This protein binds this small molecule.
Small molecule (SMILES): c1cncc(N2CCCNCC2)c1

Sequence of chain 1.C:
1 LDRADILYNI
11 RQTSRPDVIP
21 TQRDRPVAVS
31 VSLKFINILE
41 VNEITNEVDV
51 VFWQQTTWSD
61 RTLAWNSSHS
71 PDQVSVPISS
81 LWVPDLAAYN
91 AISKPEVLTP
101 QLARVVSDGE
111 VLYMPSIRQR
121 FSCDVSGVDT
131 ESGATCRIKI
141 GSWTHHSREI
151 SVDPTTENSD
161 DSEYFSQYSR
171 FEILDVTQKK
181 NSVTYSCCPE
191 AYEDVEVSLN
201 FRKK

Sequence of chain 1.D:
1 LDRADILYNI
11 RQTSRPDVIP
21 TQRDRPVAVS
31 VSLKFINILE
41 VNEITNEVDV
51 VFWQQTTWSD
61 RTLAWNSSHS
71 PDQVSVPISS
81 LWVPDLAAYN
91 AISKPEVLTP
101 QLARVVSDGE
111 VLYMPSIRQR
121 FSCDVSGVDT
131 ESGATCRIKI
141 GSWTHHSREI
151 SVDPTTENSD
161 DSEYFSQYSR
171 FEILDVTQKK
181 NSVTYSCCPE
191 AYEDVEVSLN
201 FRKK

Binding-site contacts:
Ligand atom C9 contacts residue CYS188 of chain 1.C at 4.1 Å (hydrophobic).
Ligand atom N1 contacts residue TYR192 of chain 1.C at 4.3 Å.
Ligand atom C8 contacts residue MET114 of chain 1.D at 3.4 Å (hydrophobic).
Ligand atom C6 contacts residue THR144 of chain 1.C at 4.0 Å.
Ligand atom C1 contacts residue MET114 of chain 1.D at 4.0 Å (hydrophobic).
Ligand atom C9 contacts residue TYR192 of chain 1.C at 4.1 Å (hydrophobic).
Ligand atom N3 contacts residue MET114 of chain 1.D at 3.8 Å.
Ligand atom C4 contacts residue TYR185 of chain 1.C at 4.0 Å (hydrophobic).
Ligand atom C3 contacts residue TYR185 of chain 1.C at 3.6 Å (hydrophobic).
Ligand atom C10 contacts residue LEU112 of chain 1.D at 3.4 Å (hydrophobic).
Ligand atom C7 contacts residue THR144 of chain 1.C at 4.1 Å.
Ligand atom N2 contacts residue MET114 of chain 1.D at 3.4 Å.
Ligand atom C3 contacts residue TRP143 of chain 1.C at 3.7 Å (hydrophobic).
Ligand atom C2 contacts residue TRP143 of chain 1.C at 3.4 Å (hydrophobic).
Ligand atom N1 contacts residue TYR89 of chain 1.C at 2.6 Å (h-bond).
Ligand atom C2 contacts residue TRP53 of chain 1.D at 4.1 Å (hydrophobic).
Ligand atom C3 contacts residue TYR192 of chain 1.C at 3.4 Å (hydrophobic).
Ligand atom C5 contacts residue TRP143 of chain 1.C at 4.0 Å (hydrophobic).
Ligand atom C9 contacts residue MET114 of chain 1.D at 3.9 Å (hydrophobic).
Ligand atom N1 contacts residue SER142 of chain 1.C at 3.7 Å.
Ligand atom C10 contacts residue ARG104 of chain 1.D at 4.2 Å.
Ligand atom C3 contacts residue TYR89 of chain 1.C at 3.1 Å (hydrophobic).
Ligand atom N3 contacts residue THR144 of chain 1.C at 3.7 Å.
Ligand atom N3 contacts residue TRP143 of chain 1.C at 4.1 Å.
Ligand atom C4 contacts residue TYR192 of chain 1.C at 3.3 Å (hydrophobic).
Ligand atom C1 contacts residue TRP143 of chain 1.C at 3.2 Å (hydrophobic).
Ligand atom C5 contacts residue MET114 of chain 1.D at 3.7 Å (hydrophobic).
Ligand atom C9 contacts residue LEU112 of chain 1.D at 4.0 Å (hydrophobic).
Ligand atom C4 contacts residue TRP143 of chain 1.C at 3.7 Å (hydrophobic).
Ligand atom C7 contacts residue TRP143 of chain 1.C at 3.4 Å (hydrophobic).
Ligand atom C6 contacts residue LEU112 of chain 1.D at 3.8 Å (hydrophobic).
Ligand atom C2 contacts residue TYR89 of chain 1.C at 3.2 Å (hydrophobic).
Ligand atom C9 contacts residue TRP143 of chain 1.C at 3.8 Å (hydrophobic).
Ligand atom C5 contacts residue CYS187 of chain 1.C at 3.8 Å (hydrophobic).
Ligand atom N2 contacts residue TRP143 of chain 1.C at 3.2 Å (h-bond).
Ligand atom C8 contacts residue TRP143 of chain 1.C at 3.2 Å (hydrophobic).
Ligand atom N1 contacts residue TRP143 of chain 1.C at 2.8 Å (h-bond).
Ligand atom C9 contacts residue CYS187 of chain 1.C at 4.3 Å (hydrophobic).
Ligand atom C6 contacts residue ARG104 of chain 1.D at 4.2 Å.
Ligand atom C7 contacts residue MET114 of chain 1.D at 3.6 Å (hydrophobic).